Sequence of chain 1.A:
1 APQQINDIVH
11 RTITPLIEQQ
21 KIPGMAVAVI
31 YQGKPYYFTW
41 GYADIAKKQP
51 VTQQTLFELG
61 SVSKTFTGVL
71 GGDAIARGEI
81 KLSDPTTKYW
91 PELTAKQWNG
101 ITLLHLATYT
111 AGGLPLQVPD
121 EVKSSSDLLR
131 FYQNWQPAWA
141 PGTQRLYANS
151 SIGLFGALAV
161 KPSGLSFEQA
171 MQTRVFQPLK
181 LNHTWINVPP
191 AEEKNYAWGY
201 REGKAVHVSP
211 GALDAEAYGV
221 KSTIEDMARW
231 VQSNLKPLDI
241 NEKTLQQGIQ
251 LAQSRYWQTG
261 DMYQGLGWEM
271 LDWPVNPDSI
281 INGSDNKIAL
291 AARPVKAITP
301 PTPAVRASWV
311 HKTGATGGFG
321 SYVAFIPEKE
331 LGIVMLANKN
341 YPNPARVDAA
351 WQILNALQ

The small molecule below binds the protein below.
Small molecule (SMILES): O=C(O)c1ccc(CCNS(=O)(=O)c2ccsc2C(=O)O)cc1

Binding-site contacts:
Ligand atom OAD contacts residue ASN149 of chain 1.A at 3.4 Å (h-bond).
Ligand atom CAQ contacts residue SER209 of chain 1.A at 3.0 Å.
Ligand atom OAB contacts residue GLY314 of chain 1.A at 3.5 Å.
Ligand atom CAT contacts residue VAL208 of chain 1.A at 4.0 Å (hydrophobic).
Ligand atom OAC contacts residue ASN149 of chain 1.A at 2.7 Å (h-bond).
Ligand atom OAD contacts residue LYS64 of chain 1.A at 3.3 Å (salt-bridge).
Ligand atom CAM contacts residue TYR218 of chain 1.A at 3.9 Å (hydrophobic).
Ligand atom SAP contacts residue TYR147 of chain 1.A at 3.9 Å.
Ligand atom CAT contacts residue TYR218 of chain 1.A at 3.5 Å (hydrophobic).
Ligand atom OAF contacts residue ALA315 of chain 1.A at 3.1 Å (h-bond).
Ligand atom OAA contacts residue SER209 of chain 1.A at 2.9 Å (h-bond).
Ligand atom CAG contacts residue TYR147 of chain 1.A at 4.0 Å (hydrophobic).
Ligand atom OAA contacts residue PRO210 of chain 1.A at 3.6 Å.
Ligand atom CAJ contacts residue VAL208 of chain 1.A at 3.6 Å (hydrophobic).
Ligand atom OAB contacts residue SER61 of chain 1.A at 2.6 Å (h-bond).
Ligand atom OAD contacts residue TYR218 of chain 1.A at 3.5 Å.
Ligand atom OAB contacts residue ALA315 of chain 1.A at 2.7 Å (h-bond).
Ligand atom CAR contacts residue GLY314 of chain 1.A at 3.8 Å.
Ligand atom CAV contacts residue SER61 of chain 1.A at 3.4 Å.
Ligand atom OAD contacts residue SER61 of chain 1.A at 2.5 Å (h-bond).
Ligand atom CAJ contacts residue TYR218 of chain 1.A at 4.0 Å (hydrophobic).
Ligand atom CAK contacts residue TYR218 of chain 1.A at 3.6 Å (hydrophobic).
Ligand atom CAQ contacts residue TYR218 of chain 1.A at 3.3 Å (hydrophobic).
Ligand atom SAW contacts residue ASN149 of chain 1.A at 3.7 Å.
Ligand atom CAL contacts residue VAL208 of chain 1.A at 3.0 Å (hydrophobic).
Ligand atom OAA contacts residue TYR218 of chain 1.A at 2.4 Å (h-bond).
Ligand atom OAF contacts residue GLY314 of chain 1.A at 3.4 Å.
Ligand atom CAN contacts residue ALA315 of chain 1.A at 3.9 Å (hydrophobic).
Ligand atom OAE contacts residue SER209 of chain 1.A at 2.7 Å.
Ligand atom CAR contacts residue ALA315 of chain 1.A at 3.2 Å (hydrophobic).
Ligand atom CAH contacts residue LEU116 of chain 1.A at 3.8 Å (hydrophobic).
Ligand atom CAU contacts residue SER61 of chain 1.A at 3.6 Å.
Ligand atom OAF contacts residue SER61 of chain 1.A at 3.8 Å.
Ligand atom SAW contacts residue SER61 of chain 1.A at 3.5 Å (h-bond).
Ligand atom CAG contacts residue LEU116 of chain 1.A at 3.8 Å (hydrophobic).
Ligand atom CAR contacts residue SER61 of chain 1.A at 3.0 Å.
Ligand atom NAO contacts residue ALA315 of chain 1.A at 2.6 Å (h-bond).
Ligand atom CAL contacts residue TYR218 of chain 1.A at 3.6 Å (hydrophobic).
Ligand atom CAM contacts residue ALA315 of chain 1.A at 3.0 Å (hydrophobic).
Ligand atom OAA contacts residue GLY211 of chain 1.A at 3.8 Å.